Binding-site contacts:
Ligand atom C21 contacts residue TRP288 of chain 1.A at 3.9 Å (hydrophobic).
Ligand atom C15 contacts residue PGV1 of chain 1.PA at 3.7 Å.
Ligand atom O12 contacts residue THR301 of chain 1.A at 2.7 Å (h-bond).
Ligand atom O26 contacts residue TRP99 of chain 1.C at 2.8 Å (h-bond).
Ligand atom C12 contacts residue PHE305 of chain 1.A at 3.9 Å (hydrophobic).
Ligand atom C24 contacts residue TRP99 of chain 1.C at 3.7 Å (hydrophobic).
Ligand atom C11 contacts residue PHE305 of chain 1.A at 3.9 Å (hydrophobic).
Ligand atom C22 contacts residue HIS233 of chain 1.A at 4.4 Å.
Ligand atom O26 contacts residue HIS233 of chain 1.A at 3.9 Å.
Ligand atom C24 contacts residue PGV1 of chain 1.PA at 3.9 Å.
Ligand atom C1 contacts residue TYR304 of chain 1.A at 3.4 Å (hydrophobic).
Ligand atom O26 contacts residue PGV1 of chain 1.PA at 4.0 Å.
Ligand atom O25 contacts residue PGV1 of chain 1.PA at 3.5 Å.
Ligand atom C11 contacts residue TYR304 of chain 1.A at 4.4 Å (hydrophobic).
Ligand atom C12 contacts residue THR301 of chain 1.A at 3.7 Å.
Ligand atom C18 contacts residue TRP288 of chain 1.A at 4.1 Å (hydrophobic).
Ligand atom C24 contacts residue HIS233 of chain 1.A at 3.6 Å.
Ligand atom C18 contacts residue PHE305 of chain 1.A at 4.5 Å (hydrophobic).
Ligand atom C2 contacts residue THR301 of chain 1.A at 3.8 Å.
Ligand atom C16 contacts residue PGV1 of chain 1.PA at 4.0 Å.
Ligand atom C11 contacts residue THR301 of chain 1.A at 3.9 Å.
Ligand atom C23 contacts residue TRP99 of chain 1.C at 3.7 Å (hydrophobic).
Ligand atom C2 contacts residue ASP300 of chain 1.A at 3.7 Å.
Ligand atom O3 contacts residue ASP300 of chain 1.A at 3.4 Å.
Ligand atom O25 contacts residue HIS103 of chain 1.C at 3.1 Å (h-bond).
Ligand atom C20 contacts residue TRP288 of chain 1.A at 4.3 Å (hydrophobic).
Ligand atom O25 contacts residue HIS233 of chain 1.A at 3.8 Å.
Ligand atom C21 contacts residue PHE305 of chain 1.A at 4.4 Å (hydrophobic).
Ligand atom C21 contacts residue HIS233 of chain 1.A at 3.6 Å.
Ligand atom C9 contacts residue THR301 of chain 1.A at 4.4 Å.
Ligand atom C19 contacts residue TYR304 of chain 1.A at 4.0 Å (hydrophobic).
Ligand atom C23 contacts residue HIS233 of chain 1.A at 3.6 Å.
Ligand atom C1 contacts residue ASP300 of chain 1.A at 4.4 Å.
Ligand atom C3 contacts residue ASP300 of chain 1.A at 4.3 Å.
Ligand atom C22 contacts residue PGV1 of chain 1.PA at 4.3 Å.
Ligand atom C24 contacts residue HIS103 of chain 1.C at 3.2 Å.
Ligand atom C2 contacts residue TYR304 of chain 1.A at 4.1 Å (hydrophobic).
Ligand atom O26 contacts residue HIS103 of chain 1.C at 2.6 Å (h-bond).
Ligand atom O26 contacts residue LEU230 of chain 1.A at 4.5 Å.

This small molecule binds to this protein.
Small molecule (SMILES): C[C@H](CCC(=O)O)[C@H]1CC[C@H]2[C@@H]3[C@H](O)C[C@@H]4C[C@H](O)CC[C@]4(C)[C@H]3C[C@H](O)[C@]12C

Sequence of chain 1.C:
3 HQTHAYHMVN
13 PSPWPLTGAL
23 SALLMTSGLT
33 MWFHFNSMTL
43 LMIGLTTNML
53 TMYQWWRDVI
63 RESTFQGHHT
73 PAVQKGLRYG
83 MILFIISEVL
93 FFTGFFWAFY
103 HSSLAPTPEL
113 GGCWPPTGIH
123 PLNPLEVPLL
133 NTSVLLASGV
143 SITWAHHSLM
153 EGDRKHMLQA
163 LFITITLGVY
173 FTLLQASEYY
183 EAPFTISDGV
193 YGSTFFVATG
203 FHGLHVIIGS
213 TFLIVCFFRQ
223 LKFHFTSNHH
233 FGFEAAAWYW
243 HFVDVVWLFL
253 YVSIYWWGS

Sequence of chain 1.A:
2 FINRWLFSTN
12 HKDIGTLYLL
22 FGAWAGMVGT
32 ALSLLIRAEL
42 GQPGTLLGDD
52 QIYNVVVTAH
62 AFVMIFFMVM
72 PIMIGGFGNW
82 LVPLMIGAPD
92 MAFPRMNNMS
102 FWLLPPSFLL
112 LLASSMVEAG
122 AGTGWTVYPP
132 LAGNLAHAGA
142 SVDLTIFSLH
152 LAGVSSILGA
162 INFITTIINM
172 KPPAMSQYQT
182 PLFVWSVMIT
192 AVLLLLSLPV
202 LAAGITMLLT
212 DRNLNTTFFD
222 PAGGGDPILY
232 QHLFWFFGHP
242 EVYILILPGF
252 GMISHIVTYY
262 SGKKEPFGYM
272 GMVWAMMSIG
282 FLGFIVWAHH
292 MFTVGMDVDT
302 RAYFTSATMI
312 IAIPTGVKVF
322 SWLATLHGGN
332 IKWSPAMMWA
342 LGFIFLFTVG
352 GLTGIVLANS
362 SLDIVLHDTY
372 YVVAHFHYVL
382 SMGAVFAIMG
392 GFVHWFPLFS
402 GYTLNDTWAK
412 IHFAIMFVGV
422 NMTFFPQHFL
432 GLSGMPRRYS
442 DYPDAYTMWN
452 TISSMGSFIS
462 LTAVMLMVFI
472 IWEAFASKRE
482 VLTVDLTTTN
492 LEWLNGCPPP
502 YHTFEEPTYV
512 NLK